Sequence of chain 1.E:
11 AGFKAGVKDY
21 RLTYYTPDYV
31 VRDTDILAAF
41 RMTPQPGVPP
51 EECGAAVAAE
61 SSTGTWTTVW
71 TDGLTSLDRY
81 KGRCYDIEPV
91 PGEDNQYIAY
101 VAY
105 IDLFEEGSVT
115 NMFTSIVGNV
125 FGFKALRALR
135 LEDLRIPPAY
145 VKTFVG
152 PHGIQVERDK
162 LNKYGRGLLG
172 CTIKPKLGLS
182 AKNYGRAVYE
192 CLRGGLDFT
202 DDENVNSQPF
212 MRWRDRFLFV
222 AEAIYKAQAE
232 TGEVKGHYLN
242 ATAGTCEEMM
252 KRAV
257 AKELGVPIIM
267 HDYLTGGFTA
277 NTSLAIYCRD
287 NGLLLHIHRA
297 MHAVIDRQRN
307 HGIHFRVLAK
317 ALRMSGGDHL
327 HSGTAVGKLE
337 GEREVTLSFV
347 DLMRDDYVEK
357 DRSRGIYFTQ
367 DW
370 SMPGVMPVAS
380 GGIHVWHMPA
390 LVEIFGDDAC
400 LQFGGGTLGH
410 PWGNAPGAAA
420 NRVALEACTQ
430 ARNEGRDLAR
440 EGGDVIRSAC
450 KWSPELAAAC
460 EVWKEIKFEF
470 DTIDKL

Sequence of chain 1.F:
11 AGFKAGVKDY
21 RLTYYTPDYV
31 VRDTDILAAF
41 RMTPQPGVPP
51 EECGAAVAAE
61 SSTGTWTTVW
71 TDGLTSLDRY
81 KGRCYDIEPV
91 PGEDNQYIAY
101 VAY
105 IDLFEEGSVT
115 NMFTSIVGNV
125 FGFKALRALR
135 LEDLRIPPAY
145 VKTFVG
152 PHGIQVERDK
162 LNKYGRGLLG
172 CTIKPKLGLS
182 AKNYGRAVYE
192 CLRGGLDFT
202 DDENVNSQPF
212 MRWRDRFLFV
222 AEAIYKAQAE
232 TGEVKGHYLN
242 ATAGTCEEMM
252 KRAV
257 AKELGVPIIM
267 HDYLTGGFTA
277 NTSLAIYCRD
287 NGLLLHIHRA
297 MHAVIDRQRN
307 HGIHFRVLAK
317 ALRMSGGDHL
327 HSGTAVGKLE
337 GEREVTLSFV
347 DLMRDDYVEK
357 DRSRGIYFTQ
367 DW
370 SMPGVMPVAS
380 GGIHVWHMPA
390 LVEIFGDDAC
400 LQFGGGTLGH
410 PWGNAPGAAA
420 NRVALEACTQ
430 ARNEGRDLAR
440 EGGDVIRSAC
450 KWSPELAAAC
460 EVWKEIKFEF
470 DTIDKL

Binding-site contacts:
Ligand atom O6 contacts residue GLU60 of chain 1.E at 3.4 Å (salt-bridge).
Ligand atom C contacts residue LYS175 of chain 1.F at 3.4 Å.
Ligand atom O3 contacts residue KCX201 of chain 1.F at 2.6 Å (h-bond).
Ligand atom O5P contacts residue SER379 of chain 1.F at 3.4 Å (h-bond).
Ligand atom O2 contacts residue MG1 of chain 1.BB at 2.2 Å.
Ligand atom O2 contacts residue THR173 of chain 1.F at 3.0 Å (h-bond).
Ligand atom O2P contacts residue TRP66 of chain 1.E at 3.2 Å.
Ligand atom C2 contacts residue MG1 of chain 1.BB at 2.8 Å.
Ligand atom O6P contacts residue ARG295 of chain 1.F at 2.9 Å (salt-bridge).
Ligand atom O2 contacts residue LYS175 of chain 1.F at 2.9 Å (salt-bridge).
Ligand atom O7 contacts residue ASN123 of chain 1.E at 3.0 Å (h-bond).
Ligand atom C3 contacts residue MG1 of chain 1.BB at 3.0 Å.
Ligand atom P1 contacts residue THR65 of chain 1.E at 3.4 Å.
Ligand atom O3 contacts residue HIS294 of chain 1.F at 2.9 Å (h-bond).
Ligand atom O4P contacts residue ARG295 of chain 1.F at 2.8 Å (salt-bridge).
Ligand atom O3 contacts residue GLU204 of chain 1.F at 2.9 Å (salt-bridge).
Ligand atom O5 contacts residue LEU335 of chain 1.F at 3.4 Å.
Ligand atom O4 contacts residue SER379 of chain 1.F at 3.1 Å (h-bond).
Ligand atom O1P contacts residue GLY404 of chain 1.F at 2.7 Å (h-bond).
Ligand atom C contacts residue MG1 of chain 1.BB at 2.8 Å.
Ligand atom O7 contacts residue GLU204 of chain 1.F at 3.1 Å (salt-bridge).
Ligand atom O1P contacts residue LYS175 of chain 1.F at 3.4 Å.
Ligand atom C3 contacts residue KCX201 of chain 1.F at 3.2 Å.
Ligand atom O2 contacts residue KCX201 of chain 1.F at 3.1 Å (h-bond).
Ligand atom O7 contacts residue LYS177 of chain 1.F at 2.7 Å (salt-bridge).
Ligand atom O2P contacts residue GLY380 of chain 1.F at 3.3 Å.
Ligand atom O7 contacts residue ASP203 of chain 1.F at 3.1 Å (salt-bridge).
Ligand atom O1 contacts residue LYS175 of chain 1.F at 3.1 Å (salt-bridge).
Ligand atom O7 contacts residue MG1 of chain 1.BB at 2.1 Å.
Ligand atom O2 contacts residue ASP203 of chain 1.F at 3.3 Å (salt-bridge).
Ligand atom O3P contacts residue GLY403 of chain 1.F at 2.8 Å (h-bond).
Ligand atom O4 contacts residue GLY380 of chain 1.F at 3.2 Å.
Ligand atom O6 contacts residue LYS334 of chain 1.F at 2.9 Å (salt-bridge).
Ligand atom O1P contacts residue THR65 of chain 1.E at 2.6 Å (h-bond).
Ligand atom O3 contacts residue MG1 of chain 1.BB at 2.1 Å.
Ligand atom O2P contacts residue THR65 of chain 1.E at 3.4 Å (h-bond).
Ligand atom O5P contacts residue HIS327 of chain 1.F at 2.8 Å (h-bond).
Ligand atom O2P contacts residue GLY381 of chain 1.F at 2.8 Å (h-bond).
Ligand atom O7 contacts residue LYS175 of chain 1.F at 3.4 Å (salt-bridge).
Ligand atom O2P contacts residue LYS334 of chain 1.F at 2.8 Å (salt-bridge).

A small-molecule ligand and the protein it binds are described below.
Small molecule (SMILES): O=C(O)[C@@](O)(COP(=O)(O)O)[C@H](O)[C@H](O)COP(=O)(O)O